Sequence of chain 2.B:
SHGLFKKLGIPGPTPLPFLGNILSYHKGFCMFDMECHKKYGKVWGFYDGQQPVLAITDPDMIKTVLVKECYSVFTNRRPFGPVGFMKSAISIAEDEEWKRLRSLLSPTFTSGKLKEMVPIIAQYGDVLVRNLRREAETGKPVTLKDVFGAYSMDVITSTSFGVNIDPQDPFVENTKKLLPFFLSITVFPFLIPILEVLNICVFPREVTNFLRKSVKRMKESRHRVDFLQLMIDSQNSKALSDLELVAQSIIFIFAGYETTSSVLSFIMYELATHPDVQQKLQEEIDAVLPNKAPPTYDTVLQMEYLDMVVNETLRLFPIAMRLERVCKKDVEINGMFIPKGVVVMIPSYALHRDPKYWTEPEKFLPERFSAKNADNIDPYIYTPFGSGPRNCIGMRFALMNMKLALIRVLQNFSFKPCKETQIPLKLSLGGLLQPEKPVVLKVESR

Binding-site contacts:
Ligand atom C08 contacts residue HEM1 of chain 2.G at 3.2 Å.
Ligand atom C07 contacts residue ALA285 of chain 2.B at 3.8 Å (hydrophobic).
Ligand atom C30 contacts residue ARG85 of chain 2.B at 3.8 Å.
Ligand atom C39 contacts residue PHE88 of chain 2.B at 3.6 Å (hydrophobic).
Ligand atom C39 contacts residue ARG86 of chain 2.B at 4.2 Å.
Ligand atom C04 contacts residue SER99 of chain 2.B at 4.0 Å.
Ligand atom N38 contacts residue ARG86 of chain 2.B at 3.5 Å.
Ligand atom O01 contacts residue SER99 of chain 2.B at 2.3 Å (h-bond).
Ligand atom C29 contacts residue HEM1 of chain 2.G at 4.0 Å.
Ligand atom C20 contacts residue ILE281 of chain 2.B at 4.0 Å (hydrophobic).
Ligand atom C17 contacts residue PHE284 of chain 2.B at 3.7 Å (hydrophobic).
Ligand atom C12 contacts residue THR289 of chain 2.B at 3.6 Å.
Ligand atom N38 contacts residue PRO87 of chain 2.B at 4.2 Å.
Ligand atom C10 contacts residue THR289 of chain 2.B at 4.2 Å.
Ligand atom C19 contacts residue LEU190 of chain 2.B at 3.7 Å (hydrophobic).
Ligand atom C11 contacts residue HEM1 of chain 2.G at 4.2 Å.
Ligand atom C36 contacts residue ARG86 of chain 2.B at 4.0 Å.
Ligand atom C15 contacts residue PHE221 of chain 2.B at 4.0 Å (hydrophobic).
Ligand atom N03 contacts residue SER99 of chain 2.B at 4.0 Å.
Ligand atom C25 contacts residue ARG85 of chain 2.B at 4.1 Å.
Ligand atom C02 contacts residue SER99 of chain 2.B at 3.4 Å.
Ligand atom C28 contacts residue HEM1 of chain 2.G at 4.0 Å.
Ligand atom N09 contacts residue HEM1 of chain 2.G at 2.2 Å.
Ligand atom O01 contacts residue ILE281 of chain 2.B at 3.7 Å.
Ligand atom C10 contacts residue HEM1 of chain 2.G at 2.9 Å.
Ligand atom C14 contacts residue PHE221 of chain 2.B at 4.1 Å (hydrophobic).
Ligand atom C29 contacts residue ARG85 of chain 2.B at 3.9 Å.
Ligand atom C11 contacts residue THR289 of chain 2.B at 3.7 Å.
Ligand atom C37 contacts residue ARG86 of chain 2.B at 3.4 Å.
Ligand atom C18 contacts residue PHE284 of chain 2.B at 3.5 Å (hydrophobic).
Ligand atom C05 contacts residue ILE281 of chain 2.B at 3.6 Å (hydrophobic).
Ligand atom C30 contacts residue SER99 of chain 2.B at 4.2 Å.
Ligand atom C06 contacts residue PHE284 of chain 2.B at 3.6 Å (hydrophobic).
Ligand atom C08 contacts residue ALA285 of chain 2.B at 3.7 Å (hydrophobic).
Ligand atom C06 contacts residue ALA285 of chain 2.B at 3.6 Å (hydrophobic).
Ligand atom N38 contacts residue PHE88 of chain 2.B at 4.0 Å.
Ligand atom C07 contacts residue THR289 of chain 2.B at 4.0 Å.
Ligand atom C18 contacts residue LEU190 of chain 2.B at 3.4 Å (hydrophobic).
Ligand atom C19 contacts residue PHE284 of chain 2.B at 4.0 Å (hydrophobic).
Ligand atom C20 contacts residue PHE221 of chain 2.B at 4.1 Å (hydrophobic).

This protein binds this small molecule.
Small molecule (SMILES): O=C(N[C@H](CS[C@H](Cc1ccccc1)C(=O)NCCCc1cccnc1)Cc1ccccc1)c1cccnc1